This small molecule binds to this protein.
Small molecule (SMILES): NC(=O)C[C@H](N)C(=O)O

Binding-site contacts:
Ligand atom O contacts residue VAL97 of chain 2.A at 3.0 Å (h-bond).
Ligand atom CB contacts residue THR20 of chain 2.A at 3.1 Å.
Ligand atom OXT contacts residue SER66 of chain 2.A at 2.8 Å (h-bond).
Ligand atom OXT contacts residue THR20 of chain 2.A at 3.8 Å.
Ligand atom N contacts residue ASN256 of chain 2.B at 3.4 Å (h-bond).
Ligand atom C contacts residue GLN67 of chain 2.A at 3.7 Å.
Ligand atom ND2 contacts residue MET123 of chain 2.A at 3.8 Å.
Ligand atom OXT contacts residue GLY96 of chain 2.A at 3.2 Å.
Ligand atom OD1 contacts residue VAL97 of chain 2.A at 3.1 Å (h-bond).
Ligand atom CG contacts residue VAL97 of chain 2.A at 3.6 Å (hydrophobic).
Ligand atom CA contacts residue ASP98 of chain 2.A at 3.6 Å.
Ligand atom O contacts residue GLY96 of chain 2.A at 3.2 Å.
Ligand atom ND2 contacts residue VAL97 of chain 2.A at 3.6 Å.
Ligand atom C contacts residue GLY96 of chain 2.A at 3.4 Å.
Ligand atom C contacts residue SER66 of chain 2.A at 3.5 Å.
Ligand atom OXT contacts residue GLY65 of chain 2.A at 3.4 Å.
Ligand atom C contacts residue ASP98 of chain 2.A at 3.7 Å.
Ligand atom CB contacts residue ASP98 of chain 2.A at 3.2 Å.
Ligand atom ND2 contacts residue ALA122 of chain 2.A at 3.0 Å (h-bond).
Ligand atom OXT contacts residue GLN67 of chain 2.A at 3.7 Å.
Ligand atom ND2 contacts residue THR20 of chain 2.A at 3.1 Å (h-bond).
Ligand atom N contacts residue ASP98 of chain 2.A at 2.7 Å (salt-bridge).
Ligand atom OXT contacts residue GLY19 of chain 2.A at 3.3 Å.
Ligand atom OD1 contacts residue ALA122 of chain 2.A at 3.6 Å.
Ligand atom CG contacts residue ALA122 of chain 2.A at 3.7 Å (hydrophobic).
Ligand atom CA contacts residue THR20 of chain 2.A at 3.2 Å.
Ligand atom CB contacts residue TYR33 of chain 2.A at 3.8 Å (hydrophobic).
Ligand atom OD1 contacts residue GLY19 of chain 2.A at 4.1 Å.
Ligand atom CA contacts residue GLN67 of chain 2.A at 4.0 Å.
Ligand atom N contacts residue GLU291 of chain 2.B at 2.5 Å (salt-bridge).
Ligand atom OXT contacts residue VAL35 of chain 2.A at 3.9 Å.
Ligand atom O contacts residue ASP98 of chain 2.A at 2.9 Å (salt-bridge).
Ligand atom CB contacts residue GLU291 of chain 2.B at 3.8 Å.
Ligand atom C contacts residue VAL97 of chain 2.A at 3.7 Å (hydrophobic).
Ligand atom OD1 contacts residue GLY96 of chain 2.A at 3.5 Å.
Ligand atom CA contacts residue GLU291 of chain 2.B at 3.4 Å.
Ligand atom O contacts residue SER66 of chain 2.A at 2.6 Å (h-bond).
Ligand atom OD1 contacts residue THR20 of chain 2.A at 2.9 Å (h-bond).
Ligand atom CG contacts residue THR20 of chain 2.A at 2.7 Å.
Ligand atom N contacts residue GLN67 of chain 2.A at 2.9 Å (h-bond).

Sequence of chain 2.B:
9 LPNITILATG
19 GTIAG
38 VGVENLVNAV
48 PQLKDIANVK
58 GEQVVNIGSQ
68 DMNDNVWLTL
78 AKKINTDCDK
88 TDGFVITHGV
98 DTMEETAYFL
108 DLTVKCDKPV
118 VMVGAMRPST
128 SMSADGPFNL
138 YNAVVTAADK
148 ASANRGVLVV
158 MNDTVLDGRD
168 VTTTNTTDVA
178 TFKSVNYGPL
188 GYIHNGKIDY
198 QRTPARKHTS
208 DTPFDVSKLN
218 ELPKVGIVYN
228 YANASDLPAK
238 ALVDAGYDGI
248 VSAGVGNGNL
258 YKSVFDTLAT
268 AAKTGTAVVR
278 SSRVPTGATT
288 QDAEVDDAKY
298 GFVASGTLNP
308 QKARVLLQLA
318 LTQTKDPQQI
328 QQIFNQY

Sequence of chain 2.A:
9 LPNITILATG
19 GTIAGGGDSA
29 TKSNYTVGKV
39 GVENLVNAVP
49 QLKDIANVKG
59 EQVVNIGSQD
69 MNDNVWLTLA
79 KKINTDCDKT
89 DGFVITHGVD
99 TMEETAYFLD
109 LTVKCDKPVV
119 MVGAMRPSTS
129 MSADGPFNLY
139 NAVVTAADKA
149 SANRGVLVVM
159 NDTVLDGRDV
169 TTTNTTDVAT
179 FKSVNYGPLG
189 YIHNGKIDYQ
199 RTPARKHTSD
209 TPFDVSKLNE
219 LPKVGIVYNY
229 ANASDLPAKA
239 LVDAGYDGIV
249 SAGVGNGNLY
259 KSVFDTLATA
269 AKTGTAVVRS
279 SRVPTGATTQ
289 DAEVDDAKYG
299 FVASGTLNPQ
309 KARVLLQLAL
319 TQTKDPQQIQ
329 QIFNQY